Sequence of chain 1.A:
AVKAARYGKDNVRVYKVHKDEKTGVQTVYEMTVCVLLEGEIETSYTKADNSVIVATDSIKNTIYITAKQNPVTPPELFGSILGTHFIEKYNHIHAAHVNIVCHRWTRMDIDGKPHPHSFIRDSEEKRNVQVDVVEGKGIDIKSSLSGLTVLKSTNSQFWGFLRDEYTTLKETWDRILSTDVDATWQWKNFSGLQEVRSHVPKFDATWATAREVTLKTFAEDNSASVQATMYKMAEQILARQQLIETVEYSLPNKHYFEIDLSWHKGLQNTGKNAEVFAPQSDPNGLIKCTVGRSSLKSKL

Sequence of chain 3.A:
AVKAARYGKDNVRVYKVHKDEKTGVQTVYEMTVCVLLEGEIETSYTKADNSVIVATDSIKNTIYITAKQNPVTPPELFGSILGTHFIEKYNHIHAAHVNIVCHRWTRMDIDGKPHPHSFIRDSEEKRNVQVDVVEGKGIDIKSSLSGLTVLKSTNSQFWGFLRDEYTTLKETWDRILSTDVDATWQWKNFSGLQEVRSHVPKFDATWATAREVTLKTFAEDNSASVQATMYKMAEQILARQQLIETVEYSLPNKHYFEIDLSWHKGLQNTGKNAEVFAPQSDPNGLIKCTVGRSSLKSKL

Binding-site contacts:
Ligand atom O2 contacts residue ARG176 of chain 1.A at 2.9 Å (salt-bridge).
Ligand atom O8 contacts residue ASP58 of chain 3.A at 2.8 Å (salt-bridge).
Ligand atom O2 contacts residue VAL227 of chain 1.A at 2.9 Å (h-bond).
Ligand atom C10 contacts residue ARG176 of chain 1.A at 3.3 Å.
Ligand atom N3 contacts residue ASN254 of chain 1.A at 3.4 Å (h-bond).
Ligand atom O6 contacts residue GLN228 of chain 1.A at 2.9 Å (h-bond).
Ligand atom N7 contacts residue THR57 of chain 3.A at 2.8 Å (h-bond).
Ligand atom N7 contacts residue ALA56 of chain 3.A at 3.6 Å.
Ligand atom C8 contacts residue XDS1 of chain 1.B at 0.2 Å.
Ligand atom C10 contacts residue XDS1 of chain 1.B at 0.1 Å.
Ligand atom O8 contacts residue ALA56 of chain 3.A at 3.5 Å.
Ligand atom C8 contacts residue THR57 of chain 3.A at 3.2 Å.
Ligand atom N3 contacts residue ARG176 of chain 1.A at 3.0 Å (salt-bridge).
Ligand atom N1 contacts residue XDS1 of chain 1.B at 0.2 Å (h-bond).
Ligand atom C4 contacts residue XDS1 of chain 1.B at 0.3 Å.
Ligand atom O8 contacts residue LEU170 of chain 1.A at 3.4 Å.
Ligand atom C2 contacts residue ARG176 of chain 1.A at 3.6 Å.
Ligand atom O6 contacts residue XDS1 of chain 1.B at 0.3 Å (h-bond).
Ligand atom C6 contacts residue XDS1 of chain 1.B at 0.1 Å.
Ligand atom O2 contacts residue XDS1 of chain 1.B at 0.1 Å (h-bond).
Ligand atom C6 contacts residue OXY1 of chain 1.D at 3.5 Å.
Ligand atom N9 contacts residue PHE159 of chain 1.A at 3.4 Å.
Ligand atom C6 contacts residue PHE159 of chain 1.A at 3.5 Å (hydrophobic).
Ligand atom N7 contacts residue XDS1 of chain 1.B at 0.4 Å (h-bond).
Ligand atom C4 contacts residue OXY1 of chain 1.D at 3.3 Å.
Ligand atom N1 contacts residue PHE159 of chain 1.A at 3.5 Å.
Ligand atom C5 contacts residue OXY1 of chain 1.D at 3.2 Å.
Ligand atom C2 contacts residue PHE159 of chain 1.A at 3.5 Å (hydrophobic).
Ligand atom N1 contacts residue GLN228 of chain 1.A at 3.0 Å (h-bond).
Ligand atom O8 contacts residue XDS1 of chain 1.B at 0.2 Å (h-bond).
Ligand atom N3 contacts residue XDS1 of chain 1.B at 0.1 Å (h-bond).
Ligand atom C5 contacts residue XDS1 of chain 1.B at 0.6 Å.
Ligand atom O2 contacts residue SER226 of chain 1.A at 3.5 Å.
Ligand atom N9 contacts residue OXY1 of chain 1.D at 3.4 Å (h-bond).
Ligand atom C5 contacts residue PHE159 of chain 1.A at 3.3 Å (hydrophobic).
Ligand atom O8 contacts residue THR57 of chain 3.A at 3.3 Å (h-bond).
Ligand atom C4 contacts residue PHE159 of chain 1.A at 3.3 Å (hydrophobic).
Ligand atom N9 contacts residue XDS1 of chain 1.B at 0.2 Å (h-bond).
Ligand atom O6 contacts residue ILE54 of chain 3.A at 3.5 Å.
Ligand atom C2 contacts residue XDS1 of chain 1.B at 0.1 Å.

A protein and the small-molecule ligand that binds it are described below.
Small molecule (SMILES): Cn1c(=O)[nH]c2c(=O)[nH]c(=O)[nH]c21